A small-molecule ligand and the protein it binds are described below.
Small molecule (SMILES): CC(C)CCC[C@@H](C)[C@H]1CC[C@H]2[C@@H]3CC=C4C[C@@H](O)CC[C@]4(C)[C@H]3CC[C@]12C

Sequence of chain 1.D:
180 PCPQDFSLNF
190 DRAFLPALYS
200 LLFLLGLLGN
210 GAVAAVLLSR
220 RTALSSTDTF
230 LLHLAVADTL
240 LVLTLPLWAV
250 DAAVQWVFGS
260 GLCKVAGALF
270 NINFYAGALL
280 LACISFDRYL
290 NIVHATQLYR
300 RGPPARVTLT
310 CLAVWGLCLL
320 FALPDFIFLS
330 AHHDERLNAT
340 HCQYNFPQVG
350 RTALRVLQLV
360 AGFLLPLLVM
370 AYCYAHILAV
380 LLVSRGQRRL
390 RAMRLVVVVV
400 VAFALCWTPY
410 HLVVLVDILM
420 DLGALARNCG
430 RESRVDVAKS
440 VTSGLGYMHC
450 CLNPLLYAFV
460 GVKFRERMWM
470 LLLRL

Binding-site contacts:
Ligand atom C27 contacts residue VAL264 of chain 1.D at 2.7 Å (hydrophobic).
Ligand atom C23 contacts residue LEU268 of chain 1.D at 3.8 Å (hydrophobic).
Ligand atom C4 contacts residue HIS232 of chain 1.D at 3.9 Å.
Ligand atom C23 contacts residue ILE271 of chain 1.D at 3.9 Å (hydrophobic).
Ligand atom C14 contacts residue TRP314 of chain 1.D at 4.4 Å (hydrophobic).
Ligand atom C25 contacts residue ILE271 of chain 1.D at 4.4 Å (hydrophobic).
Ligand atom C3 contacts residue HIS232 of chain 1.D at 3.5 Å.
Ligand atom C6 contacts residue TRP314 of chain 1.D at 4.4 Å (hydrophobic).
Ligand atom C5 contacts residue HIS232 of chain 1.D at 4.0 Å.
Ligand atom C24 contacts residue LEU268 of chain 1.D at 4.1 Å (hydrophobic).
Ligand atom C12 contacts residue LEU239 of chain 1.D at 4.1 Å (hydrophobic).
Ligand atom C21 contacts residue LEU268 of chain 1.D at 3.5 Å (hydrophobic).
Ligand atom O1 contacts residue LEU231 of chain 1.D at 3.8 Å.
Ligand atom O1 contacts residue HIS232 of chain 1.D at 3.9 Å.
Ligand atom C2 contacts residue VAL235 of chain 1.D at 4.0 Å (hydrophobic).
Ligand atom C11 contacts residue VAL235 of chain 1.D at 3.6 Å (hydrophobic).
Ligand atom C6 contacts residue HIS232 of chain 1.D at 4.0 Å.
Ligand atom C12 contacts residue VAL235 of chain 1.D at 4.1 Å (hydrophobic).
Ligand atom C21 contacts residue LEU239 of chain 1.D at 3.5 Å (hydrophobic).
Ligand atom C25 contacts residue VAL264 of chain 1.D at 4.1 Å (hydrophobic).
Ligand atom C1 contacts residue VAL235 of chain 1.D at 3.8 Å (hydrophobic).
Ligand atom C7 contacts residue TRP314 of chain 1.D at 4.2 Å (hydrophobic).
Ligand atom C9 contacts residue VAL235 of chain 1.D at 4.4 Å (hydrophobic).